Sequence of chain 1.F:
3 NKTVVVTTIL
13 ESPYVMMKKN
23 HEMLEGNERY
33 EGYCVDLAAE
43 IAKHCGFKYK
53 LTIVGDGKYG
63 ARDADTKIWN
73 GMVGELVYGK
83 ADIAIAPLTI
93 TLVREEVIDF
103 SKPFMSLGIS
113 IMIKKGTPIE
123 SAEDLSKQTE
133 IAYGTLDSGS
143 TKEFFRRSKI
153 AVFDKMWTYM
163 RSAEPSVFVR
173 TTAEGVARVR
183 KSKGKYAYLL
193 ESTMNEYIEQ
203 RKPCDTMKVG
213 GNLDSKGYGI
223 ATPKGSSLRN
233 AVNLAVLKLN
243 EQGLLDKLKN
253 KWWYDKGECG

Binding-site contacts:
Ligand atom CA contacts residue SER142 of chain 1.F at 3.3 Å.
Ligand atom OE2 contacts residue SER142 of chain 1.F at 3.3 Å (h-bond).
Ligand atom C contacts residue ARG96 of chain 1.F at 3.4 Å.
Ligand atom O contacts residue ARG96 of chain 1.F at 2.7 Å (salt-bridge).
Ligand atom CA contacts residue TYR61 of chain 1.F at 4.0 Å (hydrophobic).
Ligand atom O contacts residue SER142 of chain 1.F at 2.9 Å (h-bond).
Ligand atom CD contacts residue THR143 of chain 1.F at 3.2 Å.
Ligand atom OXT contacts residue LEU90 of chain 1.F at 3.5 Å.
Ligand atom OXT contacts residue PRO89 of chain 1.F at 3.7 Å.
Ligand atom O contacts residue TYR61 of chain 1.F at 3.3 Å.
Ligand atom OXT contacts residue THR91 of chain 1.F at 2.9 Å (h-bond).
Ligand atom OE1 contacts residue GLU193 of chain 1.F at 3.6 Å.
Ligand atom N contacts residue GLU193 of chain 1.F at 2.7 Å (salt-bridge).
Ligand atom OE2 contacts residue LEU138 of chain 1.F at 4.1 Å.
Ligand atom CD contacts residue GLU193 of chain 1.F at 3.9 Å.
Ligand atom OXT contacts residue TYR61 of chain 1.F at 3.5 Å.
Ligand atom OE2 contacts residue GLY141 of chain 1.F at 3.7 Å.
Ligand atom CB contacts residue TYR61 of chain 1.F at 3.5 Å (hydrophobic).
Ligand atom CA contacts residue THR91 of chain 1.F at 3.4 Å.
Ligand atom CA contacts residue PRO89 of chain 1.F at 4.0 Å (hydrophobic).
Ligand atom CB contacts residue GLU193 of chain 1.F at 4.0 Å.
Ligand atom CB contacts residue LEU138 of chain 1.F at 4.0 Å (hydrophobic).
Ligand atom CG contacts residue TYR61 of chain 1.F at 4.2 Å (hydrophobic).
Ligand atom CD contacts residue LEU138 of chain 1.F at 4.0 Å (hydrophobic).
Ligand atom OXT contacts residue ARG96 of chain 1.F at 2.8 Å (salt-bridge).
Ligand atom CA contacts residue GLU193 of chain 1.F at 3.3 Å.
Ligand atom N contacts residue PRO89 of chain 1.F at 2.9 Å (h-bond).
Ligand atom OE1 contacts residue THR143 of chain 1.F at 2.6 Å (h-bond).
Ligand atom CG contacts residue GLU193 of chain 1.F at 3.5 Å.
Ligand atom N contacts residue TYR61 of chain 1.F at 4.0 Å.
Ligand atom C contacts residue SER142 of chain 1.F at 3.4 Å.
Ligand atom OE2 contacts residue THR143 of chain 1.F at 3.1 Å (h-bond).
Ligand atom C contacts residue THR91 of chain 1.F at 3.7 Å.
Ligand atom OXT contacts residue SER142 of chain 1.F at 4.0 Å.
Ligand atom N contacts residue TYR220 of chain 1.F at 3.6 Å.
Ligand atom O contacts residue GLY141 of chain 1.F at 3.2 Å.
Ligand atom N contacts residue THR91 of chain 1.F at 2.9 Å (h-bond).
Ligand atom C contacts residue TYR61 of chain 1.F at 3.6 Å (hydrophobic).
Ligand atom N contacts residue SER142 of chain 1.F at 4.1 Å.
Ligand atom CG contacts residue LEU138 of chain 1.F at 3.7 Å (hydrophobic).

The protein below binds the small molecule below.
Small molecule (SMILES): N[C@@H](CCC(=O)O)C(=O)O